Sequence of chain 1.E:
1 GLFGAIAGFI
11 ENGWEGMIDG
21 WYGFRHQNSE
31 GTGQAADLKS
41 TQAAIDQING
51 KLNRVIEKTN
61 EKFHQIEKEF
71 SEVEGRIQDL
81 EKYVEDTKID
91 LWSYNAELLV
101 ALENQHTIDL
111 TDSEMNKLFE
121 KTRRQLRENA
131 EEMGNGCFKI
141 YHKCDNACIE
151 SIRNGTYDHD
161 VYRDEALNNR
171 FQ

This small molecule binds to this protein.
Small molecule (SMILES): CC(=O)N[C@H]1[C@H](O[C@H]2[C@H](O)[C@@H](NC(C)=O)CO[C@@H]2CO)O[C@H](CO)[C@@H](O)[C@@H]1O

Binding-site contacts:
Ligand atom C2 contacts residue ASN154 of chain 1.E at 2.5 Å.
Ligand atom C6 contacts residue GLU150 of chain 1.E at 3.7 Å.
Ligand atom C8 contacts residue ASN154 of chain 1.E at 4.3 Å.
Ligand atom C1 contacts residue GLU150 of chain 1.E at 4.1 Å.
Ligand atom O5 contacts residue SER151 of chain 1.E at 4.0 Å.
Ligand atom C5 contacts residue GLU150 of chain 1.E at 4.0 Å.
Ligand atom C5 contacts residue SER151 of chain 1.E at 4.2 Å.
Ligand atom C8 contacts residue ALA147 of chain 1.E at 3.8 Å (hydrophobic).
Ligand atom C3 contacts residue ASN154 of chain 1.E at 3.8 Å.
Ligand atom O5 contacts residue ASN154 of chain 1.E at 2.4 Å (h-bond).
Ligand atom O7 contacts residue ASN154 of chain 1.E at 3.0 Å (h-bond).
Ligand atom C2 contacts residue GLU150 of chain 1.E at 4.5 Å.
Ligand atom C4 contacts residue ASN154 of chain 1.E at 4.2 Å.
Ligand atom O6 contacts residue SER151 of chain 1.E at 4.0 Å.
Ligand atom C4 contacts residue GLU150 of chain 1.E at 4.1 Å.
Ligand atom C6 contacts residue ALA147 of chain 1.E at 3.3 Å (hydrophobic).
Ligand atom O5 contacts residue GLU150 of chain 1.E at 3.4 Å (salt-bridge).
Ligand atom C5 contacts residue ASN154 of chain 1.E at 3.7 Å.
Ligand atom O6 contacts residue ALA147 of chain 1.E at 2.5 Å (h-bond).
Ligand atom C1 contacts residue THR156 of chain 1.E at 3.8 Å.
Ligand atom N2 contacts residue ALA147 of chain 1.E at 4.3 Å.
Ligand atom C6 contacts residue SER151 of chain 1.E at 3.7 Å.
Ligand atom N2 contacts residue ASN154 of chain 1.E at 2.9 Å (h-bond).
Ligand atom C7 contacts residue ASN154 of chain 1.E at 3.1 Å.
Ligand atom C1 contacts residue ASN154 of chain 1.E at 1.4 Å.